Binding-site contacts:
Ligand atom O3 contacts residue ASP212 of chain 1.E at 4.0 Å.
Ligand atom O1 contacts residue LYS186 of chain 1.E at 3.7 Å.
Ligand atom O4 contacts residue GLU188 of chain 1.E at 3.1 Å (salt-bridge).
Ligand atom O1 contacts residue MET207 of chain 1.E at 4.2 Å.
Ligand atom O2 contacts residue MG1 of chain 1.EA at 4.0 Å.
Ligand atom C1 contacts residue ALA209 of chain 1.E at 3.8 Å (hydrophobic).
Ligand atom O4 contacts residue MG1 of chain 1.EA at 2.1 Å.
Ligand atom C1 contacts residue LYS186 of chain 1.E at 3.6 Å.
Ligand atom O3 contacts residue GLU188 of chain 1.E at 3.2 Å (salt-bridge).
Ligand atom C1 contacts residue MG1 of chain 1.EA at 2.7 Å.
Ligand atom O4 contacts residue GLY211 of chain 1.E at 3.5 Å.
Ligand atom C2 contacts residue ALA209 of chain 1.E at 3.5 Å (hydrophobic).
Ligand atom O1 contacts residue ARG87 of chain 1.E at 3.9 Å.
Ligand atom O4 contacts residue ASP212 of chain 1.E at 2.8 Å (salt-bridge).
Ligand atom C1 contacts residue GLU188 of chain 1.E at 3.7 Å.
Ligand atom C2 contacts residue ARG210 of chain 1.E at 4.4 Å.
Ligand atom O2 contacts residue GLY211 of chain 1.E at 2.9 Å (h-bond).
Ligand atom C1 contacts residue THR244 of chain 1.E at 4.1 Å.
Ligand atom O3 contacts residue MG1 of chain 1.EA at 1.9 Å.
Ligand atom O1 contacts residue MET276 of chain 1.E at 4.2 Å.
Ligand atom C2 contacts residue GLY211 of chain 1.E at 3.7 Å.
Ligand atom O1 contacts residue MG1 of chain 1.EA at 4.0 Å.
Ligand atom C2 contacts residue THR244 of chain 1.E at 3.6 Å.
Ligand atom O2 contacts residue THR244 of chain 1.E at 2.5 Å (h-bond).
Ligand atom O3 contacts residue LYS186 of chain 1.E at 2.9 Å (salt-bridge).
Ligand atom O4 contacts residue ALA209 of chain 1.E at 3.9 Å.
Ligand atom O2 contacts residue ALA209 of chain 1.E at 3.3 Å.
Ligand atom O1 contacts residue THR244 of chain 1.E at 3.6 Å (h-bond).
Ligand atom O1 contacts residue ALA209 of chain 1.E at 4.1 Å.
Ligand atom O2 contacts residue ARG210 of chain 1.E at 3.5 Å (salt-bridge).
Ligand atom C2 contacts residue MG1 of chain 1.EA at 2.8 Å.
Ligand atom C2 contacts residue GLU188 of chain 1.E at 3.6 Å.
Ligand atom O2 contacts residue ASP212 of chain 1.E at 4.0 Å.
Ligand atom C2 contacts residue ASP212 of chain 1.E at 3.8 Å.
Ligand atom O3 contacts residue ALA209 of chain 1.E at 4.2 Å.

Sequence of chain 1.E:
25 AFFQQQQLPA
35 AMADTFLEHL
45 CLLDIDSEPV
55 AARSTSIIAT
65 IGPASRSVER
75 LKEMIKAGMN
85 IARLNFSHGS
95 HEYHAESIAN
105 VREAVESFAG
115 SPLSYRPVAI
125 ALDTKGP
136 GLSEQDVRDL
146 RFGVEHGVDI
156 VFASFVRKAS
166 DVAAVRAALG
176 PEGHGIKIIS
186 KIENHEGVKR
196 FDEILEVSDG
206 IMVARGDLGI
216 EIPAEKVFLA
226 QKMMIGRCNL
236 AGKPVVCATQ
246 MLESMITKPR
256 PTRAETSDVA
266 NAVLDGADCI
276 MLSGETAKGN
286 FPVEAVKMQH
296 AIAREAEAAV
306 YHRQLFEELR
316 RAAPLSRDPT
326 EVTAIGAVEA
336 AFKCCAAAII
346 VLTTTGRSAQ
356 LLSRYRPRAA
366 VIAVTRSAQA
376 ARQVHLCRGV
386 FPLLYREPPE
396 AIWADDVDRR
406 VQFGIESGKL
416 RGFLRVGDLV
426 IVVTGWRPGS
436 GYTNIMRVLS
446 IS

The small molecule below binds the protein below.
Small molecule (SMILES): O=C([O-])C(=O)[O-]